Sequence of chain 1.C:
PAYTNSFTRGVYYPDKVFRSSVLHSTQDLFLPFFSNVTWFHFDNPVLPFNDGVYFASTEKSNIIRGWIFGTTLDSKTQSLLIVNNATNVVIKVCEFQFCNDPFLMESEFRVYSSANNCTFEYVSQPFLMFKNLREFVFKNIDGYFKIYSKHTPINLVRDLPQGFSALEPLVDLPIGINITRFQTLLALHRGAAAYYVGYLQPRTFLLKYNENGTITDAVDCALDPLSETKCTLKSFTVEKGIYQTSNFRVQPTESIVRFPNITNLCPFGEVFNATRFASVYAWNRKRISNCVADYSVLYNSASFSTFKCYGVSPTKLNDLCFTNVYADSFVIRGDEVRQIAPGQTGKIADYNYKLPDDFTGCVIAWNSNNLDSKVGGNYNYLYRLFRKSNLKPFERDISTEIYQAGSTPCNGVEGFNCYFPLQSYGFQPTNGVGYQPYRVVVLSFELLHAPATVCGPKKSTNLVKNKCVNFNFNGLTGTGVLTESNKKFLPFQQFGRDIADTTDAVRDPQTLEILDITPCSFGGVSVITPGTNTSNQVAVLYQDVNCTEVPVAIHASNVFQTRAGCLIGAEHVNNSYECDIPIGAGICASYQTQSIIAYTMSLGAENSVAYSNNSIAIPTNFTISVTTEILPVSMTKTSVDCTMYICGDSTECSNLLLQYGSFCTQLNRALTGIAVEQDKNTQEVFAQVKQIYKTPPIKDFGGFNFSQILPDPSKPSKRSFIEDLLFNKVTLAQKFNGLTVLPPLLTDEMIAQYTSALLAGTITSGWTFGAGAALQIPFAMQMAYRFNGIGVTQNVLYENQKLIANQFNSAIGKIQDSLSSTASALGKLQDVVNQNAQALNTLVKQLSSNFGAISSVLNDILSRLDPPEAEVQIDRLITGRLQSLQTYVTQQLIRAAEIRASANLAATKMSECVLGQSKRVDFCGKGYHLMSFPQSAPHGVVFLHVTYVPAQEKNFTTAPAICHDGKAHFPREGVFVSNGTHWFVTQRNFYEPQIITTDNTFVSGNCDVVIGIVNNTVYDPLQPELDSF

Binding-site contacts:
Ligand atom O5 contacts residue HIS1101 of chain 1.C at 4.2 Å.
Ligand atom C8 contacts residue THR1100 of chain 1.C at 3.2 Å.
Ligand atom C7 contacts residue THR1100 of chain 1.C at 3.2 Å.
Ligand atom O5 contacts residue ASN1098 of chain 1.C at 2.4 Å (h-bond).
Ligand atom C2 contacts residue HIS1101 of chain 1.C at 4.4 Å.
Ligand atom N2 contacts residue ASN1098 of chain 1.C at 2.9 Å (h-bond).
Ligand atom C1 contacts residue HIS1101 of chain 1.C at 4.0 Å.
Ligand atom C5 contacts residue PHE1103 of chain 1.C at 4.1 Å (hydrophobic).
Ligand atom C1 contacts residue ASN1098 of chain 1.C at 1.4 Å.
Ligand atom O7 contacts residue THR1100 of chain 1.C at 2.5 Å (h-bond).
Ligand atom C4 contacts residue ASN1098 of chain 1.C at 4.2 Å.
Ligand atom C2 contacts residue ASN1098 of chain 1.C at 2.5 Å.
Ligand atom O4 contacts residue HIS1101 of chain 1.C at 3.8 Å.
Ligand atom O7 contacts residue ASN1098 of chain 1.C at 3.6 Å (h-bond).
Ligand atom O6 contacts residue PHE1103 of chain 1.C at 4.4 Å.
Ligand atom C7 contacts residue HIS1101 of chain 1.C at 4.3 Å.
Ligand atom C7 contacts residue ASN1098 of chain 1.C at 3.4 Å.
Ligand atom C5 contacts residue HIS1101 of chain 1.C at 3.5 Å.
Ligand atom C5 contacts residue ASN1098 of chain 1.C at 3.7 Å.
Ligand atom C6 contacts residue PHE1103 of chain 1.C at 3.8 Å (hydrophobic).
Ligand atom C8 contacts residue ASN1098 of chain 1.C at 3.5 Å.
Ligand atom O7 contacts residue HIS1101 of chain 1.C at 3.2 Å (h-bond).
Ligand atom C3 contacts residue HIS1101 of chain 1.C at 3.7 Å.
Ligand atom C3 contacts residue ASN1098 of chain 1.C at 3.8 Å.
Ligand atom C4 contacts residue HIS1101 of chain 1.C at 3.9 Å.
Ligand atom O5 contacts residue PHE1103 of chain 1.C at 4.0 Å.

A small-molecule ligand and the protein it binds are described below.
Small molecule (SMILES): CC(=O)N[C@@H]1[C@@H](O)[C@H](O)[C@@H](CO)O[C@H]1O